The protein below binds the small molecule below.
Small molecule (SMILES): CC/C(=C(\c1ccc(O)cc1)c1ccc(OCCN(C)C)cc1)c1ccccc1

Sequence of chain 1.B:
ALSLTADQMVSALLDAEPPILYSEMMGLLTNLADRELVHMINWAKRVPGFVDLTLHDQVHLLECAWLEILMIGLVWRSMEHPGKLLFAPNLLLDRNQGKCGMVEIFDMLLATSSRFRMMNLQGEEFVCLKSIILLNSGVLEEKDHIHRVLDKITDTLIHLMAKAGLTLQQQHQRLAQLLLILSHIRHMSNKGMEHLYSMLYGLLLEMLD

Binding-site contacts:
Ligand atom C19 contacts residue THR53 of chain 1.B at 3.7 Å.
Ligand atom C1 contacts residue PHE110 of chain 1.B at 3.8 Å (hydrophobic).
Ligand atom C2 contacts residue ALA56 of chain 1.B at 3.9 Å (hydrophobic).
Ligand atom C23 contacts residue ASP57 of chain 1.B at 3.6 Å.
Ligand atom C22 contacts residue LEU90 of chain 1.B at 3.8 Å (hydrophobic).
Ligand atom C24 contacts residue ASP57 of chain 1.B at 3.7 Å.
Ligand atom C22 contacts residue ALA56 of chain 1.B at 3.7 Å (hydrophobic).
Ligand atom C21 contacts residue ALA56 of chain 1.B at 3.5 Å (hydrophobic).
Ligand atom C10 contacts residue ILE130 of chain 1.B at 3.9 Å (hydrophobic).
Ligand atom C3 contacts residue PHE110 of chain 1.B at 4.0 Å (hydrophobic).
Ligand atom C25 contacts residue ASP57 of chain 1.B at 3.3 Å.
Ligand atom C13 contacts residue GLY227 of chain 1.B at 3.8 Å.
Ligand atom C9 contacts residue PHE110 of chain 1.B at 3.7 Å (hydrophobic).
Ligand atom C5 contacts residue LEU97 of chain 1.B at 3.6 Å (hydrophobic).
Ligand atom C2 contacts residue PHE110 of chain 1.B at 4.0 Å (hydrophobic).
Ligand atom C19 contacts residue LEU231 of chain 1.B at 3.9 Å (hydrophobic).
Ligand atom C15 contacts residue MET127 of chain 1.B at 3.7 Å (hydrophobic).
Ligand atom O4 contacts residue ARG100 of chain 1.B at 3.4 Å (salt-bridge).
Ligand atom C23 contacts residue ALA56 of chain 1.B at 3.9 Å (hydrophobic).
Ligand atom C18 contacts residue LEU52 of chain 1.B at 3.9 Å (hydrophobic).
Ligand atom C10 contacts residue LEU134 of chain 1.B at 3.8 Å (hydrophobic).
Ligand atom C26 contacts residue ASP57 of chain 1.B at 3.2 Å.
Ligand atom C16 contacts residue MET127 of chain 1.B at 3.9 Å (hydrophobic).
Ligand atom C22 contacts residue LEU93 of chain 1.B at 3.9 Å (hydrophobic).
Ligand atom C20 contacts residue ALA56 of chain 1.B at 3.7 Å (hydrophobic).
Ligand atom C5 contacts residue LEU93 of chain 1.B at 3.8 Å (hydrophobic).
Ligand atom C16 contacts residue LEU52 of chain 1.B at 3.8 Å (hydrophobic).
Ligand atom C15 contacts residue MET49 of chain 1.B at 3.9 Å (hydrophobic).
Ligand atom C6 contacts residue LEU97 of chain 1.B at 3.9 Å (hydrophobic).
Ligand atom C2 contacts residue LEU52 of chain 1.B at 3.5 Å (hydrophobic).
Ligand atom C3 contacts residue GLU59 of chain 1.B at 3.7 Å.
Ligand atom O4 contacts residue LEU93 of chain 1.B at 3.9 Å.
Ligand atom C6 contacts residue PHE110 of chain 1.B at 3.7 Å (hydrophobic).
Ligand atom O20 contacts residue LEU231 of chain 1.B at 3.8 Å.
Ligand atom C4 contacts residue GLU59 of chain 1.B at 3.8 Å.
Ligand atom C10 contacts residue PHE131 of chain 1.B at 3.9 Å (hydrophobic).
Ligand atom C5 contacts residue PHE110 of chain 1.B at 3.8 Å (hydrophobic).
Ligand atom C21 contacts residue TRP89 of chain 1.B at 3.7 Å (hydrophobic).
Ligand atom O4 contacts residue GLU59 of chain 1.B at 2.7 Å (salt-bridge).
Ligand atom N24 contacts residue ASP57 of chain 1.B at 2.7 Å (salt-bridge).